This protein binds this small molecule.
Small molecule (SMILES): O=C1c2c(O)cc(O)cc2O[C@H](c2ccc(O)c(O)c2)[C@H]1O

Binding-site contacts:
Ligand atom O30 contacts residue THR72 of chain 1.M at 3.1 Å (h-bond).
Ligand atom C17 contacts residue TRP76 of chain 1.M at 3.8 Å (hydrophobic).
Ligand atom O29 contacts residue PHE136 of chain 1.M at 3.4 Å.
Ligand atom C9 contacts residue TYR49 of chain 1.M at 3.5 Å (hydrophobic).
Ligand atom O29 contacts residue GLN102 of chain 1.M at 2.4 Å (h-bond).
Ligand atom O13 contacts residue THR72 of chain 1.M at 3.4 Å.
Ligand atom O23 contacts residue DQH1 of chain 1.IC at 2.7 Å (h-bond).
Ligand atom C6 contacts residue GLN102 of chain 1.M at 3.5 Å.
Ligand atom C16 contacts residue ASP80 of chain 1.M at 3.7 Å.
Ligand atom O30 contacts residue GLN70 of chain 1.M at 3.6 Å (h-bond).
Ligand atom C18 contacts residue DQH1 of chain 1.IC at 3.2 Å.
Ligand atom C17 contacts residue ASP80 of chain 1.M at 3.5 Å.
Ligand atom C16 contacts residue PHE138 of chain 1.M at 3.8 Å (hydrophobic).
Ligand atom C11 contacts residue HIS74 of chain 1.M at 3.6 Å.
Ligand atom O27 contacts residue TYR49 of chain 1.M at 3.0 Å (h-bond).
Ligand atom O30 contacts residue PHE51 of chain 1.M at 3.8 Å.
Ligand atom O27 contacts residue SER38 of chain 1.M at 2.6 Å (h-bond).
Ligand atom O27 contacts residue PHE42 of chain 1.M at 3.8 Å.
Ligand atom O23 contacts residue PHE42 of chain 1.M at 3.6 Å.
Ligand atom C18 contacts residue PHE42 of chain 1.M at 3.8 Å (hydrophobic).
Ligand atom C10 contacts residue TYR49 of chain 1.M at 3.6 Å (hydrophobic).
Ligand atom C10 contacts residue SER38 of chain 1.M at 3.1 Å.
Ligand atom O24 contacts residue TRP76 of chain 1.M at 3.5 Å.
Ligand atom C17 contacts residue DQH1 of chain 1.IC at 3.6 Å.
Ligand atom C14 contacts residue HIS74 of chain 1.M at 3.7 Å.
Ligand atom O27 contacts residue HIS74 of chain 1.M at 2.9 Å (h-bond).
Ligand atom O23 contacts residue GLN41 of chain 1.M at 3.5 Å (h-bond).
Ligand atom C19 contacts residue SER38 of chain 1.M at 3.7 Å.
Ligand atom O13 contacts residue TYR49 of chain 1.M at 2.7 Å (h-bond).
Ligand atom C4 contacts residue DQH1 of chain 1.IC at 3.8 Å.
Ligand atom O12 contacts residue DQH1 of chain 1.IC at 3.2 Å.
Ligand atom C2 contacts residue THR72 of chain 1.M at 3.8 Å.
Ligand atom O24 contacts residue ASP80 of chain 1.M at 2.4 Å (salt-bridge).
Ligand atom O13 contacts residue PHE51 of chain 1.M at 3.0 Å.
Ligand atom C1 contacts residue GLN102 of chain 1.M at 3.6 Å.
Ligand atom C1 contacts residue TRP29 of chain 1.M at 3.7 Å (hydrophobic).
Ligand atom C15 contacts residue HIS74 of chain 1.M at 3.8 Å.
Ligand atom O24 contacts residue DQH1 of chain 1.IC at 3.6 Å (h-bond).
Ligand atom C9 contacts residue THR72 of chain 1.M at 3.6 Å.
Ligand atom C19 contacts residue DQH1 of chain 1.IC at 3.2 Å.

Sequence of chain 1.M:
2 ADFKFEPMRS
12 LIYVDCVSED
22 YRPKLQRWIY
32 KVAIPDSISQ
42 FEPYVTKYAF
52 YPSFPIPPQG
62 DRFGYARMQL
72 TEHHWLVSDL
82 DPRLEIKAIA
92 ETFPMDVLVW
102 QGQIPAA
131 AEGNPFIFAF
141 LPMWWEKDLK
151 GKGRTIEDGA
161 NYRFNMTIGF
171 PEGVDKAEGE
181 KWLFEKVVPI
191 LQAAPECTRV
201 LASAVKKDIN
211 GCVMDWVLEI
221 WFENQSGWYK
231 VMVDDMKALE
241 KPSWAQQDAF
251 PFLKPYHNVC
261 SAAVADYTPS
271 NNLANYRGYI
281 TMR